Sequence of chain 1.I:
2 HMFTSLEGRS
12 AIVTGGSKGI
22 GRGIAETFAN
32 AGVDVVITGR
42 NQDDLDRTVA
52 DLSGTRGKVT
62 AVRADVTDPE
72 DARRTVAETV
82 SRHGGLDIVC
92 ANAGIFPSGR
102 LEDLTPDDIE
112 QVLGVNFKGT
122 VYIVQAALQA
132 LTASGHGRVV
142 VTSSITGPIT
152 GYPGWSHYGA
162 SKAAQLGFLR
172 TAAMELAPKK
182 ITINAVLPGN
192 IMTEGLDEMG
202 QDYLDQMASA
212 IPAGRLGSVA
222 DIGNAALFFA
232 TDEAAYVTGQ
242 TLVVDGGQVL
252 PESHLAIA

This small molecule binds to this protein.
Small molecule (SMILES): CC(=O)CN

Binding-site contacts:
Ligand atom CA contacts residue GLU253 of chain 1.I at 3.5 Å.
Ligand atom C contacts residue TYR159 of chain 1.K at 3.5 Å (hydrophobic).
Ligand atom CA contacts residue TRP156 of chain 1.K at 3.5 Å (hydrophobic).
Ligand atom O contacts residue TYR159 of chain 1.K at 2.8 Å (h-bond).
Ligand atom CA contacts residue SER145 of chain 1.K at 4.3 Å.
Ligand atom N contacts residue SER145 of chain 1.K at 3.5 Å (h-bond).
Ligand atom N contacts residue TRP156 of chain 1.K at 4.3 Å.
Ligand atom CM contacts residue TRP156 of chain 1.K at 3.8 Å (hydrophobic).
Ligand atom N contacts residue GLY190 of chain 1.K at 3.4 Å (h-bond).
Ligand atom C contacts residue NAP1 of chain 1.AB at 3.5 Å.
Ligand atom CA contacts residue TYR204 of chain 1.K at 3.3 Å (hydrophobic).
Ligand atom N contacts residue NAP1 of chain 1.AB at 4.3 Å.
Ligand atom N contacts residue THR147 of chain 1.K at 2.6 Å (h-bond).
Ligand atom O contacts residue GLY190 of chain 1.K at 4.5 Å.
Ligand atom C contacts residue TRP156 of chain 1.K at 4.1 Å (hydrophobic).
Ligand atom N contacts residue ILE146 of chain 1.K at 4.1 Å.
Ligand atom O contacts residue THR147 of chain 1.K at 3.6 Å (h-bond).
Ligand atom O contacts residue NAP1 of chain 1.AB at 3.1 Å.
Ligand atom CM contacts residue LEU197 of chain 1.K at 3.8 Å (hydrophobic).
Ligand atom CM contacts residue PHE97 of chain 1.K at 3.8 Å (hydrophobic).
Ligand atom CM contacts residue TYR159 of chain 1.K at 3.4 Å (hydrophobic).
Ligand atom CA contacts residue ASN191 of chain 1.K at 4.0 Å.
Ligand atom C contacts residue SER145 of chain 1.K at 3.9 Å.
Ligand atom N contacts residue GLU253 of chain 1.I at 2.8 Å (salt-bridge).
Ligand atom C contacts residue THR147 of chain 1.K at 3.9 Å.
Ligand atom N contacts residue TYR204 of chain 1.K at 4.2 Å.
Ligand atom CA contacts residue GLY190 of chain 1.K at 3.9 Å.
Ligand atom CA contacts residue THR147 of chain 1.K at 3.5 Å.
Ligand atom C contacts residue GLY190 of chain 1.K at 4.4 Å.
Ligand atom O contacts residue SER145 of chain 1.K at 2.8 Å (h-bond).
Ligand atom N contacts residue ASN191 of chain 1.K at 4.4 Å.
Ligand atom CM contacts residue NAP1 of chain 1.AB at 3.8 Å.
Ligand atom CA contacts residue NAP1 of chain 1.AB at 4.1 Å.

Sequence of chain 1.K:
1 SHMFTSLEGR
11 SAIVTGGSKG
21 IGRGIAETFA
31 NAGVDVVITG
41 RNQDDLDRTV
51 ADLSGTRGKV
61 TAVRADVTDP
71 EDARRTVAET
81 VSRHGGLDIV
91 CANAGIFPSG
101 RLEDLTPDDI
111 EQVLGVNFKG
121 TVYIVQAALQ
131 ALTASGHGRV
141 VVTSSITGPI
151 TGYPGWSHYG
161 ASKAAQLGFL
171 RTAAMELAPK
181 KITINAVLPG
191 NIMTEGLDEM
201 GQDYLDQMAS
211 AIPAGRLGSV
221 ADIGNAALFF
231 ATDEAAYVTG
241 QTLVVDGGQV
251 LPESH